Sequence of chain 1.H:
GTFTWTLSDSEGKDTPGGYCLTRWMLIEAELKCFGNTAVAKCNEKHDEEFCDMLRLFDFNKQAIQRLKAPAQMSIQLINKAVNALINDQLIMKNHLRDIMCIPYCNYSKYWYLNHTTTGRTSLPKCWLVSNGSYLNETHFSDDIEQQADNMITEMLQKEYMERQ

Sequence of chain 1.A:
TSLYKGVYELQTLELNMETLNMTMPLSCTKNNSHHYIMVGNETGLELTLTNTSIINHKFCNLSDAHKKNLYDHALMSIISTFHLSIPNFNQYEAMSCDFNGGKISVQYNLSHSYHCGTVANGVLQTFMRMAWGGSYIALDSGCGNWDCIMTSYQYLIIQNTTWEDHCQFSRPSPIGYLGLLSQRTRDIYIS

A small-molecule ligand and the protein it binds are described below.
Small molecule (SMILES): CC(=O)N[C@H]1[C@H](O[C@H]2[C@H](O)[C@@H](NC(C)=O)CO[C@@H]2CO)O[C@H](CO)[C@@H](O[C@@H]2O[C@H](CO)[C@@H](O)[C@H](O)[C@@H]2O)[C@@H]1O

Binding-site contacts:
Ligand atom C7 contacts residue ASN114 of chain 1.H at 3.8 Å.
Ligand atom O5 contacts residue GLN11 of chain 1.A at 3.7 Å.
Ligand atom O7 contacts residue TYR112 of chain 1.H at 2.9 Å (h-bond).
Ligand atom N2 contacts residue THR121 of chain 1.H at 4.2 Å.
Ligand atom C2 contacts residue GLN11 of chain 1.A at 3.8 Å.
Ligand atom C2 contacts residue ASN114 of chain 1.H at 2.5 Å.
Ligand atom O7 contacts residue GLN11 of chain 1.A at 3.6 Å.
Ligand atom C8 contacts residue LYS32 of chain 1.H at 4.1 Å.
Ligand atom O7 contacts residue LYS32 of chain 1.H at 3.8 Å.
Ligand atom C6 contacts residue GLU30 of chain 1.H at 4.4 Å.
Ligand atom C8 contacts residue TYR112 of chain 1.H at 4.1 Å (hydrophobic).
Ligand atom O7 contacts residue ASN114 of chain 1.H at 4.2 Å.
Ligand atom C8 contacts residue CYS33 of chain 1.H at 3.5 Å (hydrophobic).
Ligand atom O6 contacts residue ASN114 of chain 1.H at 4.1 Å.
Ligand atom C5 contacts residue ASN114 of chain 1.H at 3.8 Å.
Ligand atom C7 contacts residue THR121 of chain 1.H at 4.5 Å.
Ligand atom C1 contacts residue GLN11 of chain 1.A at 4.1 Å.
Ligand atom O5 contacts residue ASN114 of chain 1.H at 2.4 Å (h-bond).
Ligand atom C4 contacts residue ASN114 of chain 1.H at 4.3 Å.
Ligand atom N2 contacts residue ASN114 of chain 1.H at 3.0 Å (h-bond).
Ligand atom C3 contacts residue ASN114 of chain 1.H at 3.9 Å.
Ligand atom C7 contacts residue GLN11 of chain 1.A at 4.2 Å.
Ligand atom C8 contacts residue PHE34 of chain 1.H at 3.9 Å (hydrophobic).
Ligand atom C7 contacts residue TYR112 of chain 1.H at 3.6 Å (hydrophobic).
Ligand atom C1 contacts residue ASN114 of chain 1.H at 1.5 Å.
Ligand atom N2 contacts residue GLN11 of chain 1.A at 4.4 Å.
Ligand atom C8 contacts residue THR121 of chain 1.H at 4.2 Å.
Ligand atom O6 contacts residue THR116 of chain 1.H at 4.5 Å.